A protein and the small-molecule ligand that binds it are described below.
Small molecule (SMILES): CC(=O)N[C@@H]1[C@@H](O)[C@H](O)[C@@H](CO)O[C@H]1O

Sequence of chain 1.M:
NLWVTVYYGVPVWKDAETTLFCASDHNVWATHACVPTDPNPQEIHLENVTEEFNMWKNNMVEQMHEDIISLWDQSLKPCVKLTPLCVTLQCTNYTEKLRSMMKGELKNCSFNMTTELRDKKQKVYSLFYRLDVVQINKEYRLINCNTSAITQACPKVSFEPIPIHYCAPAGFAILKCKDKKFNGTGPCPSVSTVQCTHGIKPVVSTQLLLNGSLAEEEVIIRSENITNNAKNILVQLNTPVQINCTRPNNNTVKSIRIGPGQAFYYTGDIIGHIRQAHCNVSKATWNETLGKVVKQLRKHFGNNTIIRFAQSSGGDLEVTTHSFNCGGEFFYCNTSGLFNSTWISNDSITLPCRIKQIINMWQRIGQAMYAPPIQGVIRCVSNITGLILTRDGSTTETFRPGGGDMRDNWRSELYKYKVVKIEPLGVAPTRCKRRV

Binding-site contacts:
Ligand atom C4 contacts residue ASN416 of chain 1.M at 4.2 Å.
Ligand atom C8 contacts residue VAL414 of chain 1.M at 3.9 Å (hydrophobic).
Ligand atom O7 contacts residue ASN232 of chain 1.M at 3.6 Å.
Ligand atom C6 contacts residue PRO261 of chain 1.M at 4.4 Å (hydrophobic).
Ligand atom C7 contacts residue ASN416 of chain 1.M at 3.4 Å.
Ligand atom O6 contacts residue LEU235 of chain 1.M at 3.6 Å.
Ligand atom O7 contacts residue NAG1 of chain 1.V at 4.4 Å.
Ligand atom C5 contacts residue ASN416 of chain 1.M at 3.6 Å.
Ligand atom O5 contacts residue PRO261 of chain 1.M at 3.5 Å.
Ligand atom N2 contacts residue ASN416 of chain 1.M at 2.9 Å (h-bond).
Ligand atom C8 contacts residue NAG1 of chain 1.V at 3.7 Å.
Ligand atom C8 contacts residue ASN416 of chain 1.M at 3.9 Å.
Ligand atom C1 contacts residue ASN416 of chain 1.M at 1.4 Å.
Ligand atom C1 contacts residue PRO261 of chain 1.M at 4.0 Å (hydrophobic).
Ligand atom C8 contacts residue ASN232 of chain 1.M at 4.0 Å.
Ligand atom C8 contacts residue SER415 of chain 1.M at 4.2 Å.
Ligand atom O7 contacts residue ASN416 of chain 1.M at 3.6 Å.
Ligand atom C3 contacts residue ASN416 of chain 1.M at 3.8 Å.
Ligand atom O5 contacts residue LEU235 of chain 1.M at 4.5 Å.
Ligand atom C5 contacts residue PRO261 of chain 1.M at 4.3 Å (hydrophobic).
Ligand atom C2 contacts residue ASN416 of chain 1.M at 2.4 Å.
Ligand atom O5 contacts residue ASN416 of chain 1.M at 2.3 Å (h-bond).
Ligand atom C7 contacts residue ASN232 of chain 1.M at 4.1 Å.
Ligand atom O6 contacts residue PRO261 of chain 1.M at 4.5 Å.